Binding-site contacts:
Ligand atom C20 contacts residue ARG97 of chain 1.A at 3.9 Å.
Ligand atom O10 contacts residue TYR254 of chain 1.A at 3.6 Å.
Ligand atom C15 contacts residue ALA238 of chain 1.A at 4.0 Å (hydrophobic).
Ligand atom O33 contacts residue ARG97 of chain 1.A at 3.9 Å.
Ligand atom C15 contacts residue SER284 of chain 1.A at 3.8 Å.
Ligand atom O32 contacts residue ARG97 of chain 1.A at 3.4 Å (salt-bridge).
Ligand atom C5 contacts residue TYR254 of chain 1.A at 3.9 Å (hydrophobic).
Ligand atom C20 contacts residue GLY144 of chain 1.A at 4.0 Å.
Ligand atom C17 contacts residue ALA238 of chain 1.A at 3.7 Å (hydrophobic).
Ligand atom C22 contacts residue ARG97 of chain 1.A at 3.8 Å.
Ligand atom O32 contacts residue ARG62 of chain 1.A at 3.8 Å.
Ligand atom C30 contacts residue TYR16 of chain 1.A at 3.6 Å (hydrophobic).
Ligand atom C31 contacts residue ARG62 of chain 1.A at 4.0 Å.
Ligand atom C19 contacts residue ARG97 of chain 1.A at 3.8 Å.
Ligand atom C21 contacts residue GLY191 of chain 1.A at 3.9 Å.
Ligand atom C17 contacts residue ARG97 of chain 1.A at 3.9 Å.
Ligand atom C20 contacts residue GLY191 of chain 1.A at 3.4 Å.
Ligand atom C18 contacts residue ARG97 of chain 1.A at 3.6 Å.
Ligand atom C21 contacts residue GLY144 of chain 1.A at 4.0 Å.
Ligand atom C23 contacts residue ARG97 of chain 1.A at 3.8 Å.
Ligand atom C30 contacts residue SER45 of chain 1.A at 4.0 Å.
Ligand atom O33 contacts residue ASN96 of chain 1.A at 3.2 Å (h-bond).
Ligand atom C9 contacts residue TYR254 of chain 1.A at 3.8 Å (hydrophobic).
Ligand atom O10 contacts residue SER284 of chain 1.A at 2.8 Å (h-bond).
Ligand atom C29 contacts residue TYR16 of chain 1.A at 3.6 Å (hydrophobic).
Ligand atom C18 contacts residue ALA238 of chain 1.A at 3.7 Å (hydrophobic).
Ligand atom C31 contacts residue ASN96 of chain 1.A at 3.9 Å.
Ligand atom C4 contacts residue TYR254 of chain 1.A at 3.6 Å (hydrophobic).
Ligand atom C27 contacts residue ASN64 of chain 1.A at 3.7 Å.
Ligand atom C4 contacts residue PHE259 of chain 1.A at 3.8 Å (hydrophobic).
Ligand atom C3 contacts residue TYR254 of chain 1.A at 3.9 Å (hydrophobic).
Ligand atom C13 contacts residue ARG97 of chain 1.A at 3.8 Å.
Ligand atom C31 contacts residue ARG97 of chain 1.A at 3.7 Å.
Ligand atom O24 contacts residue ARG97 of chain 1.A at 2.9 Å (salt-bridge).
Ligand atom C16 contacts residue GLY46 of chain 1.A at 3.6 Å.
Ligand atom C16 contacts residue GLY285 of chain 1.A at 3.9 Å.
Ligand atom C28 contacts residue TYR16 of chain 1.A at 4.0 Å (hydrophobic).
Ligand atom C19 contacts residue ALA238 of chain 1.A at 4.0 Å (hydrophobic).
Ligand atom C12 contacts residue ALA238 of chain 1.A at 3.5 Å (hydrophobic).
Ligand atom O32 contacts residue ASN96 of chain 1.A at 3.7 Å.

The small molecule below binds the protein below.
Small molecule (SMILES): O=C(O)[C@@H]1CCCC[C@H]1C(=O)N1CCc2ccccc2[C@H]1CN1C(=O)c2ccccc2C1=O

Sequence of chain 1.A:
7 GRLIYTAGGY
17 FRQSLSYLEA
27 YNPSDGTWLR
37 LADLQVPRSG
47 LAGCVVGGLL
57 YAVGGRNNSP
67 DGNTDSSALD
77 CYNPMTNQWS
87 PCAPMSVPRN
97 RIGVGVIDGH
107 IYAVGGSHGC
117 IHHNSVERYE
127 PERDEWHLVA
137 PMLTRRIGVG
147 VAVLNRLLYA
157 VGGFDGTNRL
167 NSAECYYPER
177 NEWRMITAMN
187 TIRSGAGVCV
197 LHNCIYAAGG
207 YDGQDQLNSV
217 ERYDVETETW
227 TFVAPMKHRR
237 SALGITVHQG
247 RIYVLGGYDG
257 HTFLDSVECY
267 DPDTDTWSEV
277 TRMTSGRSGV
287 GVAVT